A protein and the small-molecule ligand that binds it are described below.
Small molecule (SMILES): CC(=O)N[C@@H]1[C@@H](O)[C@H](O)[C@@H](CO)O[C@H]1O

Sequence of chain 1.E:
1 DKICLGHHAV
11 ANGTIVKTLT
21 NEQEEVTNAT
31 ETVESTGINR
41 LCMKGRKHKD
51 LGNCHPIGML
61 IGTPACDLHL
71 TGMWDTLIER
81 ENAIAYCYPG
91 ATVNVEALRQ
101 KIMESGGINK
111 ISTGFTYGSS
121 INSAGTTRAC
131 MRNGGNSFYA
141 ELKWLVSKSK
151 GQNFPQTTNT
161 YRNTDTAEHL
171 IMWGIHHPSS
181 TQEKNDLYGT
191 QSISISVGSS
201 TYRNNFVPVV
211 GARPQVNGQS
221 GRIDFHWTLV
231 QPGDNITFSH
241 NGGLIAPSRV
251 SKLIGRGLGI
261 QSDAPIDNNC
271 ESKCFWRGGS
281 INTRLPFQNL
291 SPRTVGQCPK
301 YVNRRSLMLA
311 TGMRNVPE

Sequence of chain 1.C:
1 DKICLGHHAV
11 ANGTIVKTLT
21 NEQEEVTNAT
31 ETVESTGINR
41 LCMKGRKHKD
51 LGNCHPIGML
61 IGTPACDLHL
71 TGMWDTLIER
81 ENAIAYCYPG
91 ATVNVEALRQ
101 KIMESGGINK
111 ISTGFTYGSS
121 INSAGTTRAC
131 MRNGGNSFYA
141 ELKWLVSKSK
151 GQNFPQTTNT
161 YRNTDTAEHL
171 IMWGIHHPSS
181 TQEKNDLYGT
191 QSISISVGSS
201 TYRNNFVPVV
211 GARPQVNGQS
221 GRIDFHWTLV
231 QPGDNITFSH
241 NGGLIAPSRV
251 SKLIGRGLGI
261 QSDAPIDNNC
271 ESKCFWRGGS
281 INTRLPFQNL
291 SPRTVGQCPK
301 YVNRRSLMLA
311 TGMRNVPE

Binding-site contacts:
Ligand atom C8 contacts residue SER200 of chain 1.E at 3.9 Å.
Ligand atom O7 contacts residue ASN235 of chain 1.E at 3.2 Å (h-bond).
Ligand atom C7 contacts residue GLY233 of chain 1.E at 3.7 Å.
Ligand atom C1 contacts residue ARG162 of chain 1.E at 4.0 Å.
Ligand atom O7 contacts residue PRO214 of chain 1.C at 3.9 Å.
Ligand atom C1 contacts residue ASN235 of chain 1.E at 1.4 Å.
Ligand atom O5 contacts residue ARG162 of chain 1.E at 3.8 Å.
Ligand atom C2 contacts residue GLY233 of chain 1.E at 4.3 Å.
Ligand atom C3 contacts residue ASN235 of chain 1.E at 3.8 Å.
Ligand atom N2 contacts residue ASN235 of chain 1.E at 2.9 Å (h-bond).
Ligand atom C5 contacts residue ASN235 of chain 1.E at 3.7 Å.
Ligand atom C4 contacts residue ASN235 of chain 1.E at 4.2 Å.
Ligand atom C2 contacts residue ASN235 of chain 1.E at 2.5 Å.
Ligand atom C8 contacts residue GLY233 of chain 1.E at 3.2 Å.
Ligand atom N2 contacts residue GLY233 of chain 1.E at 3.2 Å (h-bond).
Ligand atom O5 contacts residue ASN235 of chain 1.E at 2.4 Å (h-bond).
Ligand atom C8 contacts residue ASP234 of chain 1.E at 3.8 Å.
Ligand atom C5 contacts residue ARG162 of chain 1.E at 4.5 Å.
Ligand atom C7 contacts residue ASN235 of chain 1.E at 3.3 Å.
Ligand atom C8 contacts residue ASN235 of chain 1.E at 4.4 Å.